A small-molecule ligand and the protein it binds are described below.
Small molecule (SMILES): O=C(O)c1ccccc1O

Sequence of chain 1.B:
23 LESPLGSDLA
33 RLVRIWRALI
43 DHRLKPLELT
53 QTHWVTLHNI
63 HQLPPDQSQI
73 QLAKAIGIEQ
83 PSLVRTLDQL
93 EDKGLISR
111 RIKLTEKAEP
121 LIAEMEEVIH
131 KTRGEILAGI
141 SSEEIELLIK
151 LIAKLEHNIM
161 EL

Binding-site contacts:
Ligand atom C2 contacts residue ARG45 of chain 1.B at 3.3 Å.
Ligand atom C5 contacts residue VAL128 of chain 1.B at 4.1 Å (hydrophobic).
Ligand atom C4 contacts residue VAL128 of chain 1.B at 3.7 Å (hydrophobic).
Ligand atom O2' contacts residue ARG45 of chain 1.B at 3.9 Å.
Ligand atom C3 contacts residue VAL128 of chain 1.B at 4.5 Å (hydrophobic).
Ligand atom O2 contacts residue GLU135 of chain 1.B at 2.7 Å (salt-bridge).
Ligand atom C4 contacts residue ARG45 of chain 1.B at 4.3 Å.
Ligand atom O1' contacts residue GLU135 of chain 1.B at 4.0 Å.
Ligand atom O2 contacts residue LYS131 of chain 1.B at 3.5 Å.
Ligand atom C2 contacts residue LYS131 of chain 1.B at 4.1 Å.
Ligand atom O1' contacts residue ARG45 of chain 1.B at 3.2 Å (salt-bridge).
Ligand atom C6 contacts residue ARG45 of chain 1.B at 3.6 Å.
Ligand atom C3 contacts residue LYS131 of chain 1.B at 3.7 Å.
Ligand atom C1' contacts residue ARG45 of chain 1.B at 3.4 Å.
Ligand atom C3 contacts residue ARG45 of chain 1.B at 3.9 Å.
Ligand atom C5 contacts residue ARG45 of chain 1.B at 3.9 Å.
Ligand atom C2 contacts residue GLU135 of chain 1.B at 4.0 Å.
Ligand atom C1 contacts residue ARG45 of chain 1.B at 3.5 Å.
Ligand atom O2 contacts residue ARG45 of chain 1.B at 3.3 Å (salt-bridge).